The protein below binds the small molecule below.
Small molecule (SMILES): CC(=O)N[C@H]1[C@H](O[C@H]2[C@H](O)[C@@H](NC(C)=O)CO[C@@H]2CO)O[C@H](CO)[C@@H](O)[C@@H]1O

Sequence of chain 2.B:
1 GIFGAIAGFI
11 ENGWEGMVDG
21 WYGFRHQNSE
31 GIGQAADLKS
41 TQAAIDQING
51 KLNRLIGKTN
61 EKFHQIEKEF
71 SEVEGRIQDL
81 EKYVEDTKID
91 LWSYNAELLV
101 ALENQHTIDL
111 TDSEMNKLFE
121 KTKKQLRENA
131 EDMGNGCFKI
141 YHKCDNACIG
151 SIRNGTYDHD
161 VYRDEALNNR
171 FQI

Binding-site contacts:
Ligand atom C2 contacts residue VAL291 of chain 2.A at 3.8 Å (hydrophobic).
Ligand atom C5 contacts residue ASN279 of chain 2.A at 3.7 Å.
Ligand atom O5 contacts residue ASN292 of chain 2.A at 3.7 Å.
Ligand atom C1 contacts residue ASN279 of chain 2.A at 1.4 Å.
Ligand atom C7 contacts residue VAL291 of chain 2.A at 4.3 Å (hydrophobic).
Ligand atom O6 contacts residue GLU69 of chain 2.B at 3.8 Å.
Ligand atom C8 contacts residue GLU69 of chain 2.B at 3.6 Å.
Ligand atom N2 contacts residue VAL291 of chain 2.A at 3.5 Å (h-bond).
Ligand atom C3 contacts residue VAL291 of chain 2.A at 4.0 Å (hydrophobic).
Ligand atom N2 contacts residue ASN279 of chain 2.A at 3.0 Å (h-bond).
Ligand atom C4 contacts residue ASN279 of chain 2.A at 4.2 Å.
Ligand atom C5 contacts residue ASN292 of chain 2.A at 4.0 Å.
Ligand atom C8 contacts residue VAL291 of chain 2.A at 4.2 Å (hydrophobic).
Ligand atom O7 contacts residue ASN279 of chain 2.A at 3.2 Å (h-bond).
Ligand atom C3 contacts residue ASN279 of chain 2.A at 3.8 Å.
Ligand atom C2 contacts residue ASN279 of chain 2.A at 2.4 Å.
Ligand atom C7 contacts residue ASN279 of chain 2.A at 3.3 Å.
Ligand atom O5 contacts residue VAL291 of chain 2.A at 4.5 Å.
Ligand atom O5 contacts residue ASN279 of chain 2.A at 2.4 Å (h-bond).
Ligand atom C6 contacts residue ASN292 of chain 2.A at 4.5 Å.
Ligand atom C8 contacts residue SER39 of chain 2.A at 3.5 Å.
Ligand atom C1 contacts residue ASN292 of chain 2.A at 3.9 Å.
Ligand atom C1 contacts residue VAL291 of chain 2.A at 3.5 Å (hydrophobic).

Sequence of chain 2.A:
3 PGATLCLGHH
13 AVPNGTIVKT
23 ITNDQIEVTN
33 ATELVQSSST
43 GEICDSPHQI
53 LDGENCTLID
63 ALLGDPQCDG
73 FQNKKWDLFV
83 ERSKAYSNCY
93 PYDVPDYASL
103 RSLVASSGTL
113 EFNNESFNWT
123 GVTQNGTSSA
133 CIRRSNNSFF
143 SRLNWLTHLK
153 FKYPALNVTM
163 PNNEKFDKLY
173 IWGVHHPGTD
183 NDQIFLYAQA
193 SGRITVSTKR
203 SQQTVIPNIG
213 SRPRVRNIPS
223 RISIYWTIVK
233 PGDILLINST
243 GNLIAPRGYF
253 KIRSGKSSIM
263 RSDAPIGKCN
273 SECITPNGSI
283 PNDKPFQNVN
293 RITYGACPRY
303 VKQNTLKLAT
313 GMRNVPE